Binding-site contacts:
Ligand atom O5 contacts residue GLU105 of chain 1.W at 2.8 Å (salt-bridge).
Ligand atom C4 contacts residue ASN60 of chain 1.W at 4.3 Å.
Ligand atom C8 contacts residue ASN60 of chain 1.W at 3.6 Å.
Ligand atom C7 contacts residue ASN60 of chain 1.W at 3.3 Å.
Ligand atom C3 contacts residue ASN60 of chain 1.W at 3.8 Å.
Ligand atom C1 contacts residue GLU105 of chain 1.W at 3.2 Å.
Ligand atom C1 contacts residue ASN60 of chain 1.W at 1.4 Å.
Ligand atom O5 contacts residue ASN60 of chain 1.W at 2.4 Å (h-bond).
Ligand atom O6 contacts residue GLU105 of chain 1.W at 2.9 Å (salt-bridge).
Ligand atom O5 contacts residue THR103 of chain 1.W at 3.8 Å.
Ligand atom C2 contacts residue ASN60 of chain 1.W at 2.5 Å.
Ligand atom O7 contacts residue ASN60 of chain 1.W at 4.2 Å.
Ligand atom C1 contacts residue THR103 of chain 1.W at 4.4 Å.
Ligand atom C5 contacts residue ASN60 of chain 1.W at 3.7 Å.
Ligand atom N2 contacts residue ASN60 of chain 1.W at 2.8 Å (h-bond).
Ligand atom C8 contacts residue SER49 of chain 1.W at 3.5 Å.
Ligand atom O7 contacts residue THR47 of chain 1.W at 4.3 Å.
Ligand atom C6 contacts residue GLU105 of chain 1.W at 3.4 Å.
Ligand atom C4 contacts residue GLU105 of chain 1.W at 4.2 Å.
Ligand atom C5 contacts residue GLU105 of chain 1.W at 2.9 Å.
Ligand atom O7 contacts residue ASN48 of chain 1.W at 4.5 Å.

The small molecule below binds the protein below.
Small molecule (SMILES): CC(=O)N[C@H]1[C@H](O[C@H]2[C@H](O)[C@@H](NC(C)=O)CO[C@@H]2CO)O[C@H](CO)[C@@H](O)[C@@H]1O

Sequence of chain 1.W:
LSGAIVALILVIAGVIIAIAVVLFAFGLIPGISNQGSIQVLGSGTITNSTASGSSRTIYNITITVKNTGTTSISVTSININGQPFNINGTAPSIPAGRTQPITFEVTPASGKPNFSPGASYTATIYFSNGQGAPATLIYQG